Sequence of chain 1.A:
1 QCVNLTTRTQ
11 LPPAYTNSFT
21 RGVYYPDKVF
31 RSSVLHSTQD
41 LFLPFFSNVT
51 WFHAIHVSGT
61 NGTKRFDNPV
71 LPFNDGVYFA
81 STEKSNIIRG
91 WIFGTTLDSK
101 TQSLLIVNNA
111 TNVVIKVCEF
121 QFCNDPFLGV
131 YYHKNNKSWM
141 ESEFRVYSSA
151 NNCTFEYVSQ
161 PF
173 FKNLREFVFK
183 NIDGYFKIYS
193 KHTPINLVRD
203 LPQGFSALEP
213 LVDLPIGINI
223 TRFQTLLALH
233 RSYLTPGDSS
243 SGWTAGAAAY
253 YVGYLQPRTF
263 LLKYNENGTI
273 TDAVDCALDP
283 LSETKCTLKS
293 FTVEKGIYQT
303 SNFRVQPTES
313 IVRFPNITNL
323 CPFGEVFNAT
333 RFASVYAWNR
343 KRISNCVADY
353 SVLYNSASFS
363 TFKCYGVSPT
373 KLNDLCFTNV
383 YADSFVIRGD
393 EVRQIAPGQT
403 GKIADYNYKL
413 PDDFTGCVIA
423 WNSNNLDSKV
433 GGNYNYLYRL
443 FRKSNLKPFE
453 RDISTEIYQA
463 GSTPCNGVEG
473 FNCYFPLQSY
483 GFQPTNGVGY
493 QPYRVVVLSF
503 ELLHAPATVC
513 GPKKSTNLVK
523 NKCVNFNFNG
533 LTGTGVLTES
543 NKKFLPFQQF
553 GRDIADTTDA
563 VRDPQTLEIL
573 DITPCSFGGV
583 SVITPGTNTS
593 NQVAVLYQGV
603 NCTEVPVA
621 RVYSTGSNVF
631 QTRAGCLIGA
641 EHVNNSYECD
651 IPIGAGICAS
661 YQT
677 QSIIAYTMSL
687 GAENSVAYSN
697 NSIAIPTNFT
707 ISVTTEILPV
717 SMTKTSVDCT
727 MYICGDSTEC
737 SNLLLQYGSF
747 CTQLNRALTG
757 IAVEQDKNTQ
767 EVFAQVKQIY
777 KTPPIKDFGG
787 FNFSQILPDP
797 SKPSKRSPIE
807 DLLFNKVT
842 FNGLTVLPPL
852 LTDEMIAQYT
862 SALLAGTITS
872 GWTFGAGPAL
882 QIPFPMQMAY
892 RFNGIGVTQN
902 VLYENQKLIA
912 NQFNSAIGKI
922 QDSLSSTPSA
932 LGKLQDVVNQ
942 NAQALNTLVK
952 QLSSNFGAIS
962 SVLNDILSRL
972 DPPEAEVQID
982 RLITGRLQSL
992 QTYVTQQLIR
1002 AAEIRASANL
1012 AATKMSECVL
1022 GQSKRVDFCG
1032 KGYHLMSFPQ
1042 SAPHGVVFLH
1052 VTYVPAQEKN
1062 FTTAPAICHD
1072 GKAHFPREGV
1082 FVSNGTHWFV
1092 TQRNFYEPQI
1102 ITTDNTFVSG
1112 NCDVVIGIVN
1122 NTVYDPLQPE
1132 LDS

Binding-site contacts:
Ligand atom C1 contacts residue ASN788 of chain 1.A at 1.4 Å.
Ligand atom C7 contacts residue ASN788 of chain 1.A at 3.2 Å.
Ligand atom O5 contacts residue SER790 of chain 1.A at 3.5 Å (h-bond).
Ligand atom O6 contacts residue GLN791 of chain 1.A at 2.4 Å (h-bond).
Ligand atom O6 contacts residue SER790 of chain 1.A at 3.8 Å.
Ligand atom C8 contacts residue GLN791 of chain 1.A at 4.4 Å.
Ligand atom C5 contacts residue SER790 of chain 1.A at 3.5 Å.
Ligand atom C2 contacts residue ASN788 of chain 1.A at 2.4 Å.
Ligand atom C1 contacts residue SER790 of chain 1.A at 3.5 Å.
Ligand atom N2 contacts residue ASN788 of chain 1.A at 2.9 Å (h-bond).
Ligand atom C5 contacts residue GLN791 of chain 1.A at 4.3 Å.
Ligand atom C6 contacts residue GLN791 of chain 1.A at 3.6 Å.
Ligand atom C3 contacts residue ASN788 of chain 1.A at 3.8 Å.
Ligand atom O5 contacts residue ASN788 of chain 1.A at 2.3 Å (h-bond).
Ligand atom O7 contacts residue ASN788 of chain 1.A at 3.0 Å (h-bond).
Ligand atom C4 contacts residue ASN788 of chain 1.A at 4.2 Å.
Ligand atom C6 contacts residue SER790 of chain 1.A at 4.2 Å.
Ligand atom C8 contacts residue ASN788 of chain 1.A at 4.4 Å.
Ligand atom C5 contacts residue ASN788 of chain 1.A at 3.6 Å.

This small molecule binds to this protein.
Small molecule (SMILES): CC(=O)N[C@H]1[C@H](O[C@H]2[C@H](O)[C@@H](NC(C)=O)CO[C@@H]2CO)O[C@H](CO)[C@@H](O)[C@@H]1O